This small molecule binds to this protein.
Small molecule (SMILES): CC(C)[C@H](NC(=O)[C@@H](NC(=O)[C@H](C)NC(=O)[C@@H]1CCCN1C(=O)[C@@H](N)Cc1ccccc1)[C@@H](C)OP(=O)(O)O)C(=O)O

Binding-site contacts:
Ligand atom N contacts residue GLU187 of chain 1.A at 3.8 Å.
Ligand atom C contacts residue ASN231 of chain 1.A at 3.6 Å.
Ligand atom O contacts residue ASN231 of chain 1.A at 3.0 Å (h-bond).
Ligand atom CE1 contacts residue ARG61 of chain 1.A at 3.6 Å.
Ligand atom CG2 contacts residue ARG134 of chain 1.A at 3.8 Å.
Ligand atom O3P contacts residue TYR135 of chain 1.A at 2.7 Å (h-bond).
Ligand atom CG2 contacts residue ASN180 of chain 1.A at 3.6 Å.
Ligand atom CD2 contacts residue ARG65 of chain 1.A at 3.3 Å.
Ligand atom P contacts residue ARG61 of chain 1.A at 3.6 Å.
Ligand atom OXT contacts residue LYS54 of chain 1.A at 3.5 Å.
Ligand atom CB contacts residue ASN180 of chain 1.A at 3.2 Å.
Ligand atom CG contacts residue ARG65 of chain 1.A at 3.5 Å.
Ligand atom CG2 contacts residue VAL183 of chain 1.A at 3.6 Å (hydrophobic).
Ligand atom O2P contacts residue ARG61 of chain 1.A at 3.0 Å (salt-bridge).
Ligand atom CE2 contacts residue ARG65 of chain 1.A at 3.1 Å.
Ligand atom O2P contacts residue ARG134 of chain 1.A at 2.9 Å (salt-bridge).
Ligand atom CA contacts residue LEU179 of chain 1.A at 3.7 Å (hydrophobic).
Ligand atom O contacts residue ASN180 of chain 1.A at 3.0 Å (h-bond).
Ligand atom C contacts residue LYS54 of chain 1.A at 3.6 Å.
Ligand atom O3P contacts residue ARG134 of chain 1.A at 2.9 Å (salt-bridge).
Ligand atom CA contacts residue ASN180 of chain 1.A at 3.2 Å.
Ligand atom P contacts residue ARG134 of chain 1.A at 3.8 Å.
Ligand atom CG contacts residue GLU187 of chain 1.A at 2.6 Å.
Ligand atom CZ contacts residue ARG65 of chain 1.A at 3.2 Å.
Ligand atom C contacts residue ASN180 of chain 1.A at 3.6 Å.
Ligand atom N contacts residue ASN180 of chain 1.A at 3.0 Å (h-bond).
Ligand atom O contacts residue LEU179 of chain 1.A at 3.5 Å.
Ligand atom CB contacts residue ASN231 of chain 1.A at 3.3 Å.
Ligand atom O contacts residue VAL183 of chain 1.A at 3.4 Å.
Ligand atom N contacts residue ASN231 of chain 1.A at 2.9 Å (h-bond).
Ligand atom CA contacts residue ASN231 of chain 1.A at 3.4 Å.
Ligand atom CG2 contacts residue GLY176 of chain 1.A at 3.5 Å.
Ligand atom CE1 contacts residue ARG65 of chain 1.A at 3.5 Å.
Ligand atom CG1 contacts residue LEU227 of chain 1.A at 3.5 Å (hydrophobic).
Ligand atom O1P contacts residue ARG61 of chain 1.A at 3.0 Å (salt-bridge).
Ligand atom CB contacts residue ASN231 of chain 1.A at 3.8 Å.
Ligand atom O contacts residue LYS127 of chain 1.A at 2.9 Å (salt-bridge).
Ligand atom CD1 contacts residue ARG65 of chain 1.A at 3.6 Å.
Ligand atom CD contacts residue GLU187 of chain 1.A at 2.4 Å.
Ligand atom OXT contacts residue O6L1 of chain 1.F at 3.7 Å.

Sequence of chain 1.A:
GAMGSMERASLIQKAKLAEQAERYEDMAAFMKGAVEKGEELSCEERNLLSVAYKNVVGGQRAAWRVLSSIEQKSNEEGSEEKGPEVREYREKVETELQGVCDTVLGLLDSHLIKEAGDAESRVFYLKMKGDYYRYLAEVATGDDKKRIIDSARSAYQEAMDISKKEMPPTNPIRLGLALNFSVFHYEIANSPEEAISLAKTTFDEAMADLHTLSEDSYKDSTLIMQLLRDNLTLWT